Binding-site contacts:
Ligand atom C08 contacts residue VAL271 of chain 1.A at 3.5 Å (hydrophobic).
Ligand atom C28 contacts residue MET40 of chain 1.A at 3.7 Å (hydrophobic).
Ligand atom C26 contacts residue HEM1 of chain 1.C at 3.2 Å.
Ligand atom C05 contacts residue VAL271 of chain 1.A at 4.1 Å (hydrophobic).
Ligand atom C29 contacts residue TRP10 of chain 1.B at 3.9 Å (hydrophobic).
Ligand atom C04 contacts residue HEM1 of chain 1.C at 3.1 Å.
Ligand atom N02 contacts residue PRO269 of chain 1.A at 3.3 Å.
Ligand atom C02 contacts residue PRO269 of chain 1.A at 3.9 Å (hydrophobic).
Ligand atom C29 contacts residue MET40 of chain 1.A at 4.0 Å (hydrophobic).
Ligand atom C03 contacts residue HEM1 of chain 1.C at 3.0 Å.
Ligand atom C10 contacts residue HEM1 of chain 1.C at 3.9 Å.
Ligand atom C26 contacts residue TRP382 of chain 1.A at 4.1 Å (hydrophobic).
Ligand atom C10 contacts residue GLU296 of chain 1.A at 3.3 Å.
Ligand atom N02 contacts residue TRP291 of chain 1.A at 2.7 Å (h-bond).
Ligand atom C09 contacts residue GLU296 of chain 1.A at 3.4 Å.
Ligand atom C02 contacts residue TRP291 of chain 1.A at 3.9 Å (hydrophobic).
Ligand atom C13 contacts residue HEM1 of chain 1.C at 3.1 Å.
Ligand atom C05 contacts residue HEM1 of chain 1.C at 3.7 Å.
Ligand atom C02 contacts residue HEM1 of chain 1.C at 4.0 Å.
Ligand atom C09 contacts residue HEM1 of chain 1.C at 3.5 Å.
Ligand atom C09 contacts residue VAL271 of chain 1.A at 4.1 Å (hydrophobic).
Ligand atom N02 contacts residue HEM1 of chain 1.C at 4.1 Å.
Ligand atom N27 contacts residue MET40 of chain 1.A at 4.0 Å.
Ligand atom C21 contacts residue HEM1 of chain 1.C at 3.6 Å.
Ligand atom C07 contacts residue HEM1 of chain 1.C at 3.5 Å.
Ligand atom C02 contacts residue GLU296 of chain 1.A at 3.5 Å.
Ligand atom C06 contacts residue VAL271 of chain 1.A at 3.5 Å (hydrophobic).
Ligand atom C06 contacts residue HEM1 of chain 1.C at 3.2 Å.
Ligand atom N01 contacts residue GLU296 of chain 1.A at 2.7 Å (salt-bridge).
Ligand atom C11 contacts residue HEM1 of chain 1.C at 2.9 Å.
Ligand atom C11 contacts residue VAL271 of chain 1.A at 4.0 Å (hydrophobic).
Ligand atom C07 contacts residue VAL271 of chain 1.A at 3.2 Å (hydrophobic).
Ligand atom C08 contacts residue HEM1 of chain 1.C at 3.4 Å.
Ligand atom N02 contacts residue TYR292 of chain 1.A at 3.6 Å.
Ligand atom C29 contacts residue HIS41 of chain 1.A at 4.1 Å.
Ligand atom N02 contacts residue GLU296 of chain 1.A at 2.9 Å (salt-bridge).
Ligand atom N12 contacts residue TRP382 of chain 1.A at 4.2 Å.
Ligand atom N01 contacts residue PRO269 of chain 1.A at 3.9 Å.
Ligand atom N12 contacts residue HEM1 of chain 1.C at 3.1 Å (h-bond).
Ligand atom C26 contacts residue TYR410 of chain 1.A at 4.2 Å (hydrophobic).

Sequence of chain 1.B:
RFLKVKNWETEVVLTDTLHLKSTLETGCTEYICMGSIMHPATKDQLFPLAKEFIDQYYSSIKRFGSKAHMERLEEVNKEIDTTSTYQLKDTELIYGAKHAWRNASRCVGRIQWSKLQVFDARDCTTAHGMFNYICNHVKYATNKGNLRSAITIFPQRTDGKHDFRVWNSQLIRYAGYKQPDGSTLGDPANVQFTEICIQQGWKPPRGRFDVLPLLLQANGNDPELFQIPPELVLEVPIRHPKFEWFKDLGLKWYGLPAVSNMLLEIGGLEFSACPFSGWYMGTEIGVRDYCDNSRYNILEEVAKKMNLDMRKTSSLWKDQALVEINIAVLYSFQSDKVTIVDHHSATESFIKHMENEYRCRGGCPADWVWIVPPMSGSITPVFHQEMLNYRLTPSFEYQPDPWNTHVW

Sequence of chain 1.A:
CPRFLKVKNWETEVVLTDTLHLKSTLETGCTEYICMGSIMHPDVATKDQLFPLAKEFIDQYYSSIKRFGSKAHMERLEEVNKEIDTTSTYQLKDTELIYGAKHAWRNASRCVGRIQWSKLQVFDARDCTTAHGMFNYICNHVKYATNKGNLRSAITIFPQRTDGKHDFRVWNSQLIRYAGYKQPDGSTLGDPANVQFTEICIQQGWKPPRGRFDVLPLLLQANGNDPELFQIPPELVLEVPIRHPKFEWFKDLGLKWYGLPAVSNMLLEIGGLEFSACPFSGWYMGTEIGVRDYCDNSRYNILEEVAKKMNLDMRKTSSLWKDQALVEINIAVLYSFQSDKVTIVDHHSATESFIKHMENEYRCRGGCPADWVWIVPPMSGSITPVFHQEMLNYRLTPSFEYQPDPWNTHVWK

This protein binds this small molecule.
Small molecule (SMILES): CN(C)c1ccc(CNCc2ccc3ccc(N)nc3c2)cc1